The small molecule below binds the protein below.
Small molecule (SMILES): N[C@@H](CC(=O)O)C(=O)O

Binding-site contacts:
Ligand atom CA contacts residue ASP94 of chain 1.D at 4.0 Å.
Ligand atom OD2 contacts residue ALA118 of chain 1.D at 3.0 Å (h-bond).
Ligand atom OXT contacts residue GLN61 of chain 1.D at 3.8 Å.
Ligand atom O contacts residue SER60 of chain 1.D at 2.8 Å (h-bond).
Ligand atom C contacts residue THR93 of chain 1.D at 4.0 Å.
Ligand atom O contacts residue GLY92 of chain 1.D at 3.2 Å.
Ligand atom C contacts residue ASP94 of chain 1.D at 4.0 Å.
Ligand atom OXT contacts residue ASP94 of chain 1.D at 3.1 Å (salt-bridge).
Ligand atom OXT contacts residue SER60 of chain 1.D at 2.6 Å (h-bond).
Ligand atom CG contacts residue ALA118 of chain 1.D at 3.8 Å (hydrophobic).
Ligand atom OD1 contacts residue GLY92 of chain 1.D at 3.2 Å.
Ligand atom CG contacts residue THR93 of chain 1.D at 3.0 Å.
Ligand atom O contacts residue GLN61 of chain 1.D at 3.5 Å (h-bond).
Ligand atom CB contacts residue THR93 of chain 1.D at 3.6 Å.
Ligand atom OXT contacts residue GLY92 of chain 1.D at 3.5 Å.
Ligand atom CG contacts residue GLY92 of chain 1.D at 4.3 Å.
Ligand atom OD1 contacts residue ALA118 of chain 1.D at 3.9 Å.
Ligand atom CB contacts residue ASP94 of chain 1.D at 3.5 Å.
Ligand atom C contacts residue GLY92 of chain 1.D at 3.6 Å.
Ligand atom C contacts residue GLY59 of chain 1.D at 4.5 Å.
Ligand atom N contacts residue ASN252 of chain 1.C at 3.6 Å (h-bond).
Ligand atom OD2 contacts residue MET119 of chain 1.D at 4.0 Å.
Ligand atom CG contacts residue ASP94 of chain 1.D at 4.4 Å.
Ligand atom OXT contacts residue THR93 of chain 1.D at 3.4 Å (h-bond).
Ligand atom N contacts residue GLN61 of chain 1.D at 3.3 Å (h-bond).
Ligand atom O contacts residue THR93 of chain 1.D at 4.4 Å.
Ligand atom N contacts residue GLU287 of chain 1.C at 2.7 Å (salt-bridge).
Ligand atom OD2 contacts residue THR93 of chain 1.D at 2.6 Å (h-bond).
Ligand atom C contacts residue GLN61 of chain 1.D at 3.5 Å.
Ligand atom C contacts residue SER60 of chain 1.D at 3.5 Å.
Ligand atom OD2 contacts residue LYS166 of chain 1.D at 4.4 Å.
Ligand atom CB contacts residue GLU287 of chain 1.C at 3.8 Å.
Ligand atom CA contacts residue GLN61 of chain 1.D at 3.9 Å.
Ligand atom CA contacts residue GLU287 of chain 1.C at 3.6 Å.
Ligand atom N contacts residue ASP94 of chain 1.D at 2.9 Å (salt-bridge).
Ligand atom OD1 contacts residue THR93 of chain 1.D at 2.9 Å (h-bond).
Ligand atom O contacts residue GLY59 of chain 1.D at 3.6 Å.

Sequence of chain 1.C:
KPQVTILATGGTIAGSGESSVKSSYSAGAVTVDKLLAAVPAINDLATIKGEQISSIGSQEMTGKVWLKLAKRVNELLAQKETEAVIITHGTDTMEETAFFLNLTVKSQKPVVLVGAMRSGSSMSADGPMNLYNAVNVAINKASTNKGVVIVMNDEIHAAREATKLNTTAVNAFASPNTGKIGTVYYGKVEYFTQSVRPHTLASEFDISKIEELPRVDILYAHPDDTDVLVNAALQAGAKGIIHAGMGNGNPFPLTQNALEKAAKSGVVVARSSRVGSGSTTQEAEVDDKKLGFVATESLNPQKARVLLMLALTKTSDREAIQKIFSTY

Sequence of chain 1.D:
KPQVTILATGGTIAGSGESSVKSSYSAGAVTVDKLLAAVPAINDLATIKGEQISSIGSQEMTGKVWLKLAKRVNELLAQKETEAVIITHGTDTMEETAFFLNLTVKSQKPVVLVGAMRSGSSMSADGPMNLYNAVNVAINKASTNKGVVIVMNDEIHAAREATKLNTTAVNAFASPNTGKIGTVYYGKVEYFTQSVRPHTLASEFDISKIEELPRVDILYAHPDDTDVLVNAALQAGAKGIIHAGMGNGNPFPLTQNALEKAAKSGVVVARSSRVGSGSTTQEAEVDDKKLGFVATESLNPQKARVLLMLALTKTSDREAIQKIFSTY